Sequence of chain 48.B:
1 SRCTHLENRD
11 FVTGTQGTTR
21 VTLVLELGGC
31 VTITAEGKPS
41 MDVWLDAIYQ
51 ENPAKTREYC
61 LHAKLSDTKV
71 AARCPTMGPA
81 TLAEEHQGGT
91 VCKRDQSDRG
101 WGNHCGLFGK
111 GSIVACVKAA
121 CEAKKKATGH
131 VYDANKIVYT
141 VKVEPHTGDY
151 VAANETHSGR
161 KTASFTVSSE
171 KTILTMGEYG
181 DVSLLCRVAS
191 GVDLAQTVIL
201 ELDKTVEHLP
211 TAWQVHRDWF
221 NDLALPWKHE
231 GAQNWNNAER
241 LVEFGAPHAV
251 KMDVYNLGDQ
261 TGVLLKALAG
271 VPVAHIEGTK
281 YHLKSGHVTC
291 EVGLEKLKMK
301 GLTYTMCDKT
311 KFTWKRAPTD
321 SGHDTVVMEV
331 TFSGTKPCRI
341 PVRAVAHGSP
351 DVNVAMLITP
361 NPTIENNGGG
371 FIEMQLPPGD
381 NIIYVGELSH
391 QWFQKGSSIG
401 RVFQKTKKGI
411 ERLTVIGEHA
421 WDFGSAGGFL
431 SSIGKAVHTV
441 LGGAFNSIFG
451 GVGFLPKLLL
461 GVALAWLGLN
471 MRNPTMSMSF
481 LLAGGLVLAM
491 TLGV

Sequence of chain 48.A:
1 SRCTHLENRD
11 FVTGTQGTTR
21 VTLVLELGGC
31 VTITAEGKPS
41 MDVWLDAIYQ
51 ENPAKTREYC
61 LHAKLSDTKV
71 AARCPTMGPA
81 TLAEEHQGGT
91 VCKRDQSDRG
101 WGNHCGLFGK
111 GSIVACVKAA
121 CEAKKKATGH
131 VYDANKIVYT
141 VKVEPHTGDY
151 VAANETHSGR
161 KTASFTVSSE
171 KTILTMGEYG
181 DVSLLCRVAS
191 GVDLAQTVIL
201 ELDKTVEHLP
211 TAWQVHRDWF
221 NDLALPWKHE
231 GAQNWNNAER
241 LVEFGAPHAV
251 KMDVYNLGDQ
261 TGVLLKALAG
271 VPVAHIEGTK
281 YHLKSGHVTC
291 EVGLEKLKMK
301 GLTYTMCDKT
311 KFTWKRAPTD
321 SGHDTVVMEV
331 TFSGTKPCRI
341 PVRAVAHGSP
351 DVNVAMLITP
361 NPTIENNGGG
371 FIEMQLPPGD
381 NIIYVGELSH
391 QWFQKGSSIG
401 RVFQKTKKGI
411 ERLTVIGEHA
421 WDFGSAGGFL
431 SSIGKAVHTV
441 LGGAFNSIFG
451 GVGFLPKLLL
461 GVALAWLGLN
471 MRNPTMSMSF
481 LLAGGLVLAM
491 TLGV

The protein below binds the small molecule below.
Small molecule (SMILES): CC(=O)N[C@H]1[C@H](O[C@H]2[C@H](O)[C@@H](NC(C)=O)CO[C@@H]2CO[C@@H]2O[C@@H](C)[C@@H](O)[C@@H](O)[C@@H]2O)O[C@H](CO)[C@@H](O)[C@@H]1O

Binding-site contacts:
Ligand atom C7 contacts residue ASN154 of chain 48.B at 3.3 Å.
Ligand atom C2 contacts residue ASN154 of chain 48.B at 2.4 Å.
Ligand atom O5 contacts residue HIS104 of chain 48.A at 3.0 Å (h-bond).
Ligand atom C5 contacts residue HIS104 of chain 48.A at 3.1 Å.
Ligand atom C4 contacts residue HIS104 of chain 48.A at 4.4 Å.
Ligand atom N2 contacts residue ASN154 of chain 48.B at 2.9 Å (h-bond).
Ligand atom C1 contacts residue HIS104 of chain 48.A at 3.2 Å.
Ligand atom O7 contacts residue ASN154 of chain 48.B at 3.3 Å (h-bond).
Ligand atom C8 contacts residue ASN154 of chain 48.B at 3.4 Å.
Ligand atom C5 contacts residue ASN154 of chain 48.B at 3.7 Å.
Ligand atom C4 contacts residue ASN154 of chain 48.B at 4.2 Å.
Ligand atom C1 contacts residue ASN154 of chain 48.B at 1.4 Å.
Ligand atom C8 contacts residue HIS104 of chain 48.A at 4.0 Å.
Ligand atom C3 contacts residue ASN154 of chain 48.B at 3.8 Å.
Ligand atom O5 contacts residue ASN154 of chain 48.B at 2.4 Å (h-bond).
Ligand atom C6 contacts residue HIS104 of chain 48.A at 3.2 Å.